Binding-site contacts:
Ligand atom C15 contacts residue THR47 of chain 1.A at 3.3 Å.
Ligand atom O40 contacts residue ALA69 of chain 1.A at 3.5 Å.
Ligand atom O40 contacts residue PRO80 of chain 1.A at 3.5 Å.
Ligand atom C8 contacts residue TRP307 of chain 1.A at 3.5 Å (hydrophobic).
Ligand atom C10 contacts residue TRP307 of chain 1.A at 3.5 Å (hydrophobic).
Ligand atom C12 contacts residue ARG324 of chain 1.A at 3.4 Å.
Ligand atom C35 contacts residue TRP307 of chain 1.A at 3.6 Å (hydrophobic).
Ligand atom C35 contacts residue PRO82 of chain 1.A at 3.6 Å (hydrophobic).
Ligand atom C13 contacts residue ARG324 of chain 1.A at 3.7 Å.
Ligand atom C17 contacts residue ARG324 of chain 1.A at 3.1 Å.
Ligand atom C8 contacts residue PRO82 of chain 1.A at 3.7 Å (hydrophobic).
Ligand atom N1 contacts residue PRO82 of chain 1.A at 3.1 Å.
Ligand atom C3 contacts residue PRO45 of chain 1.A at 3.4 Å (hydrophobic).
Ligand atom O38 contacts residue THR305 of chain 1.A at 3.3 Å (h-bond).
Ligand atom C15 contacts residue PRO45 of chain 1.A at 3.8 Å (hydrophobic).
Ligand atom C9 contacts residue PRO82 of chain 1.A at 3.2 Å (hydrophobic).
Ligand atom C9 contacts residue TRP307 of chain 1.A at 3.1 Å (hydrophobic).
Ligand atom C7 contacts residue TRP307 of chain 1.A at 3.7 Å (hydrophobic).
Ligand atom C15 contacts residue LYS44 of chain 1.A at 3.5 Å.
Ligand atom O40 contacts residue VAL81 of chain 1.A at 3.1 Å.
Ligand atom O40 contacts residue PRO82 of chain 1.A at 3.5 Å (h-bond).
Ligand atom C18 contacts residue ARG324 of chain 1.A at 3.3 Å.
Ligand atom C11 contacts residue ARG324 of chain 1.A at 3.7 Å.
Ligand atom C1 contacts residue LYS44 of chain 1.A at 3.3 Å.
Ligand atom C2 contacts residue PRO45 of chain 1.A at 3.5 Å (hydrophobic).
Ligand atom C13 contacts residue TRP307 of chain 1.A at 3.5 Å (hydrophobic).
Ligand atom C36 contacts residue ALA79 of chain 1.A at 3.1 Å (hydrophobic).
Ligand atom O38 contacts residue PRO82 of chain 1.A at 3.7 Å.
Ligand atom N1 contacts residue TRP307 of chain 1.A at 3.2 Å.
Ligand atom C16 contacts residue ARG324 of chain 1.A at 3.3 Å.
Ligand atom O39 contacts residue ALA79 of chain 1.A at 3.2 Å (h-bond).
Ligand atom C36 contacts residue VAL81 of chain 1.A at 3.8 Å (hydrophobic).
Ligand atom C36 contacts residue ALA69 of chain 1.A at 3.6 Å (hydrophobic).
Ligand atom C10 contacts residue PRO82 of chain 1.A at 3.6 Å (hydrophobic).
Ligand atom N2 contacts residue ARG324 of chain 1.A at 3.2 Å.
Ligand atom C35 contacts residue ARG324 of chain 1.A at 3.7 Å.
Ligand atom O37 contacts residue ARG324 of chain 1.A at 2.8 Å (salt-bridge).
Ligand atom C14 contacts residue PRO45 of chain 1.A at 3.5 Å (hydrophobic).
Ligand atom O38 contacts residue TRP307 of chain 1.A at 3.0 Å (h-bond).
Ligand atom O40 contacts residue ALA79 of chain 1.A at 2.2 Å (h-bond).

Sequence of chain 1.A:
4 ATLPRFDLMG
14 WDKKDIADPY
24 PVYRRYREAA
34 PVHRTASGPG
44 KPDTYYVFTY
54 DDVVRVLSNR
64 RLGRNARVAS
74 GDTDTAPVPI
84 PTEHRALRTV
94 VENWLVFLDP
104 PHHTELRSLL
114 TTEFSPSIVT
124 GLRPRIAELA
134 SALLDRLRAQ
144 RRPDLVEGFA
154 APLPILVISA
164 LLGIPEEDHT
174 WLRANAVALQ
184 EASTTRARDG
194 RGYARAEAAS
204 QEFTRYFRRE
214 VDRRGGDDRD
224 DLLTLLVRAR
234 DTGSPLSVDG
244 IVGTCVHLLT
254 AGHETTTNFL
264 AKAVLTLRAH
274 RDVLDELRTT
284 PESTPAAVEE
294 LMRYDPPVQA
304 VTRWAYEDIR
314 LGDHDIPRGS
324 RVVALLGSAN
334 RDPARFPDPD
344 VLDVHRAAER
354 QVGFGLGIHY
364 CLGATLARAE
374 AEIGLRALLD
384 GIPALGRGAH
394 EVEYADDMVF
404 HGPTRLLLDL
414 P

A protein and the small-molecule ligand that binds it are described below.
Small molecule (SMILES): O=C(O)c1[nH]c(C(=O)O)c(-c2c[nH]c3ccccc23)c1-c1c[nH]c2ccccc12